Sequence of chain 2.D:
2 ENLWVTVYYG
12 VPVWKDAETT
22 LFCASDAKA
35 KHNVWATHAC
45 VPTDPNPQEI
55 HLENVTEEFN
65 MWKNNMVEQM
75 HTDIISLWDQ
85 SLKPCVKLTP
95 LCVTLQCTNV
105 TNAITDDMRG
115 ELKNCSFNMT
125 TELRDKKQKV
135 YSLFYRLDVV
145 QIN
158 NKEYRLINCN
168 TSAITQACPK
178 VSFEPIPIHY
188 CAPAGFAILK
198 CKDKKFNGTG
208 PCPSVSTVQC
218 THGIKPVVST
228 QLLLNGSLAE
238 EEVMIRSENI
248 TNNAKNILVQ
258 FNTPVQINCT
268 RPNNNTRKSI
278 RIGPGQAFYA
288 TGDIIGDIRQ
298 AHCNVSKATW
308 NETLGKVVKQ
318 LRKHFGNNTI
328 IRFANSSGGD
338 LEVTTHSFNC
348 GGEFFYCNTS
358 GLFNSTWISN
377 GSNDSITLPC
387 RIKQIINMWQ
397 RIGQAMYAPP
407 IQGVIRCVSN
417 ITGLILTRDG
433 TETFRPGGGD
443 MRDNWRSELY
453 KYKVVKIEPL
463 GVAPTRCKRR

This protein binds this small molecule.
Small molecule (SMILES): CC(=O)N[C@@H]1[C@@H](O)[C@H](O)[C@@H](CO)O[C@H]1O

Binding-site contacts:
Ligand atom C1 contacts residue THR206 of chain 2.D at 3.8 Å.
Ligand atom C7 contacts residue ASN204 of chain 2.D at 3.1 Å.
Ligand atom O5 contacts residue THR206 of chain 2.D at 4.0 Å.
Ligand atom C6 contacts residue THR206 of chain 2.D at 4.3 Å.
Ligand atom C3 contacts residue THR206 of chain 2.D at 4.5 Å.
Ligand atom O7 contacts residue HIS321 of chain 2.D at 3.9 Å.
Ligand atom C2 contacts residue ASN204 of chain 2.D at 2.4 Å.
Ligand atom C8 contacts residue SER244 of chain 2.D at 3.2 Å.
Ligand atom N2 contacts residue THR206 of chain 2.D at 4.2 Å.
Ligand atom C5 contacts residue ASN204 of chain 2.D at 3.7 Å.
Ligand atom C8 contacts residue ILE247 of chain 2.D at 3.7 Å (hydrophobic).
Ligand atom C8 contacts residue GLU245 of chain 2.D at 3.7 Å.
Ligand atom O7 contacts residue ASN204 of chain 2.D at 3.0 Å (h-bond).
Ligand atom C5 contacts residue THR206 of chain 2.D at 3.8 Å.
Ligand atom O7 contacts residue ILE247 of chain 2.D at 3.7 Å.
Ligand atom O5 contacts residue ASN204 of chain 2.D at 2.4 Å (h-bond).
Ligand atom C2 contacts residue THR206 of chain 2.D at 4.4 Å.
Ligand atom N2 contacts residue ASN204 of chain 2.D at 2.8 Å (h-bond).
Ligand atom C8 contacts residue ASN204 of chain 2.D at 4.3 Å.
Ligand atom C7 contacts residue ILE247 of chain 2.D at 4.2 Å (hydrophobic).
Ligand atom C1 contacts residue ASN204 of chain 2.D at 1.4 Å.
Ligand atom C7 contacts residue SER244 of chain 2.D at 4.2 Å.
Ligand atom C3 contacts residue ASN204 of chain 2.D at 3.8 Å.
Ligand atom C4 contacts residue ASN204 of chain 2.D at 4.2 Å.